The protein below binds the small molecule below.
Small molecule (SMILES): CC(=O)N[C@@H]1[C@@H](O)[C@H](O)[C@@H](CO)O[C@H]1O

Sequence of chain 1.B:
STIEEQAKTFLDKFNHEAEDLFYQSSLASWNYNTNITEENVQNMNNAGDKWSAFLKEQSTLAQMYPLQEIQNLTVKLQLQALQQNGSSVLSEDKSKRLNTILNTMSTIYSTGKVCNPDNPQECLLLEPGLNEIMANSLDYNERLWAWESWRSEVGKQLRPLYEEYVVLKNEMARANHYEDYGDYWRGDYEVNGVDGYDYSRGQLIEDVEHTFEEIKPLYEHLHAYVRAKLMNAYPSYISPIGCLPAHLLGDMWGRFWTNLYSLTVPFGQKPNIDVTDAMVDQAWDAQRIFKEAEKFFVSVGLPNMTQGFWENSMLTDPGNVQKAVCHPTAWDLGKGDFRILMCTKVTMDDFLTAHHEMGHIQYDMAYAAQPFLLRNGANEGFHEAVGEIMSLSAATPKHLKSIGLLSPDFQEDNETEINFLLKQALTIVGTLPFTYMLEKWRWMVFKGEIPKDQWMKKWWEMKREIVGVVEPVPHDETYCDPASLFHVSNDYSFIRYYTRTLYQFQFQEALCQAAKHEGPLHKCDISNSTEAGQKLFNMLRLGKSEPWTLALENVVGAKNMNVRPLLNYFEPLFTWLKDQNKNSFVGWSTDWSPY

Binding-site contacts:
Ligand atom O5 contacts residue ASN106 of chain 1.B at 2.4 Å (h-bond).
Ligand atom N2 contacts residue ASN106 of chain 1.B at 2.9 Å (h-bond).
Ligand atom C5 contacts residue ASN106 of chain 1.B at 3.7 Å.
Ligand atom O6 contacts residue LYS42 of chain 1.B at 4.1 Å.
Ligand atom C8 contacts residue ASN106 of chain 1.B at 4.3 Å.
Ligand atom C4 contacts residue ASN106 of chain 1.B at 4.2 Å.
Ligand atom C7 contacts residue ASN106 of chain 1.B at 4.0 Å.
Ligand atom C3 contacts residue ASN106 of chain 1.B at 3.8 Å.
Ligand atom O5 contacts residue LYS42 of chain 1.B at 3.7 Å.
Ligand atom C1 contacts residue ASN106 of chain 1.B at 1.4 Å.
Ligand atom C6 contacts residue LYS42 of chain 1.B at 4.4 Å.
Ligand atom C2 contacts residue ASN106 of chain 1.B at 2.5 Å.